Sequence of chain 1.B:
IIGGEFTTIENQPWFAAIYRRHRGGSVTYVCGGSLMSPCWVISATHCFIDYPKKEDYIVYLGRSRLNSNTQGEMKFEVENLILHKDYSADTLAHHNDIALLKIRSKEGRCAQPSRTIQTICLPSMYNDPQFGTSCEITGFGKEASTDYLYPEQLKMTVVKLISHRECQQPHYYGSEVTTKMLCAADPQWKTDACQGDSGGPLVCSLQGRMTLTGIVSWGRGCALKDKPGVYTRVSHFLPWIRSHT

A protein and the small-molecule ligand that binds it are described below.
Small molecule (SMILES): NC(=[NH2+])c1cc2c(I)cccc2s1

Binding-site contacts:
Ligand atom C1 contacts residue TRP218 of chain 1.B at 3.8 Å (hydrophobic).
Ligand atom S2 contacts residue VAL216 of chain 1.B at 3.8 Å.
Ligand atom C6 contacts residue CIT1 of chain 1.F at 3.6 Å.
Ligand atom C1 contacts residue GLY219 of chain 1.B at 3.7 Å.
Ligand atom C1 contacts residue GLY221 of chain 1.B at 3.9 Å.
Ligand atom C8 contacts residue GLN195 of chain 1.B at 3.3 Å.
Ligand atom N2 contacts residue TRP218 of chain 1.B at 4.0 Å.
Ligand atom C4 contacts residue GLN195 of chain 1.B at 4.0 Å.
Ligand atom S2 contacts residue TRP218 of chain 1.B at 3.7 Å.
Ligand atom C7 contacts residue SER198 of chain 1.B at 3.6 Å.
Ligand atom C1 contacts residue ALA193 of chain 1.B at 3.7 Å (hydrophobic).
Ligand atom C0 contacts residue TRP218 of chain 1.B at 4.0 Å (hydrophobic).
Ligand atom C7 contacts residue CIT1 of chain 1.F at 3.2 Å.
Ligand atom C5 contacts residue CYS222 of chain 1.B at 4.0 Å (hydrophobic).
Ligand atom C5 contacts residue CYS194 of chain 1.B at 4.0 Å (hydrophobic).
Ligand atom C3 contacts residue TRP218 of chain 1.B at 3.9 Å (hydrophobic).
Ligand atom C0 contacts residue ALA193 of chain 1.B at 3.3 Å (hydrophobic).
Ligand atom N2 contacts residue GLY229 of chain 1.B at 3.3 Å.
Ligand atom C4 contacts residue GLY219 of chain 1.B at 3.9 Å.
Ligand atom C4 contacts residue CYS194 of chain 1.B at 4.0 Å (hydrophobic).
Ligand atom C1 contacts residue CYS194 of chain 1.B at 4.0 Å (hydrophobic).
Ligand atom C5 contacts residue GLY221 of chain 1.B at 3.4 Å.
Ligand atom C5 contacts residue GLY219 of chain 1.B at 3.7 Å.
Ligand atom C9 contacts residue GLN195 of chain 1.B at 3.5 Å.
Ligand atom N2 contacts residue ASP192 of chain 1.B at 3.0 Å (salt-bridge).
Ligand atom C6 contacts residue SER217 of chain 1.B at 3.9 Å.
Ligand atom N1 contacts residue GLY219 of chain 1.B at 3.7 Å.
Ligand atom N1 contacts residue ASP192 of chain 1.B at 2.8 Å (salt-bridge).
Ligand atom C0 contacts residue ASP192 of chain 1.B at 3.5 Å.
Ligand atom N2 contacts residue ALA193 of chain 1.B at 3.4 Å (h-bond).
Ligand atom C7 contacts residue GLN195 of chain 1.B at 4.0 Å.
Ligand atom C0 contacts residue GLY221 of chain 1.B at 3.8 Å.
Ligand atom C0 contacts residue GLY219 of chain 1.B at 3.8 Å.
Ligand atom I9 contacts residue GLN195 of chain 1.B at 3.3 Å.
Ligand atom C3 contacts residue CYS194 of chain 1.B at 4.0 Å (hydrophobic).
Ligand atom N1 contacts residue CYS222 of chain 1.B at 3.8 Å.
Ligand atom N1 contacts residue GLY221 of chain 1.B at 2.7 Å (h-bond).
Ligand atom N1 contacts residue ALA193 of chain 1.B at 3.6 Å.
Ligand atom I9 contacts residue GLY219 of chain 1.B at 4.0 Å.
Ligand atom C6 contacts residue SER198 of chain 1.B at 3.3 Å.